Sequence of chain 1.C:
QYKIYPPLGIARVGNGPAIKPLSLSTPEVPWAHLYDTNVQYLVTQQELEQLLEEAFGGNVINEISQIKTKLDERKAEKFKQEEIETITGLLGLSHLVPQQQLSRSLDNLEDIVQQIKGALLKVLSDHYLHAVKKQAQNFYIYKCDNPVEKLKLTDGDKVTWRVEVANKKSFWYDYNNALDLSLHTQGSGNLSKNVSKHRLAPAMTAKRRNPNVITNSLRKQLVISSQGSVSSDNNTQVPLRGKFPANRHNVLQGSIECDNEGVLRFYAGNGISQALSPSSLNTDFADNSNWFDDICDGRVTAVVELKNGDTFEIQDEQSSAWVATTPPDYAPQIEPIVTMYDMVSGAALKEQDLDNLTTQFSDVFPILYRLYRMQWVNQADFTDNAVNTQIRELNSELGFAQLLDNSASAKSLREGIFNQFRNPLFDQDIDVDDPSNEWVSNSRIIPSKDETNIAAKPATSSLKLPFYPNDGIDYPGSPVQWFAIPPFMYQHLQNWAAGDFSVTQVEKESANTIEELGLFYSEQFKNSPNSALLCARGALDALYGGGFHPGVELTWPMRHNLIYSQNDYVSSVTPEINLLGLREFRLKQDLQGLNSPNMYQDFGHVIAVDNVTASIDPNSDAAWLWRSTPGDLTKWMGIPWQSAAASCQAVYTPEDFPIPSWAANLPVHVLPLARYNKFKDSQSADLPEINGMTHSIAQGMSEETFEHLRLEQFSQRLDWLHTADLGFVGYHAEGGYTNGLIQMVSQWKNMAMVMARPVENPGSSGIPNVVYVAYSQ

The small molecule below binds the protein below.
Small molecule (SMILES): NCC(=O)O

Sequence of chain 1.D:
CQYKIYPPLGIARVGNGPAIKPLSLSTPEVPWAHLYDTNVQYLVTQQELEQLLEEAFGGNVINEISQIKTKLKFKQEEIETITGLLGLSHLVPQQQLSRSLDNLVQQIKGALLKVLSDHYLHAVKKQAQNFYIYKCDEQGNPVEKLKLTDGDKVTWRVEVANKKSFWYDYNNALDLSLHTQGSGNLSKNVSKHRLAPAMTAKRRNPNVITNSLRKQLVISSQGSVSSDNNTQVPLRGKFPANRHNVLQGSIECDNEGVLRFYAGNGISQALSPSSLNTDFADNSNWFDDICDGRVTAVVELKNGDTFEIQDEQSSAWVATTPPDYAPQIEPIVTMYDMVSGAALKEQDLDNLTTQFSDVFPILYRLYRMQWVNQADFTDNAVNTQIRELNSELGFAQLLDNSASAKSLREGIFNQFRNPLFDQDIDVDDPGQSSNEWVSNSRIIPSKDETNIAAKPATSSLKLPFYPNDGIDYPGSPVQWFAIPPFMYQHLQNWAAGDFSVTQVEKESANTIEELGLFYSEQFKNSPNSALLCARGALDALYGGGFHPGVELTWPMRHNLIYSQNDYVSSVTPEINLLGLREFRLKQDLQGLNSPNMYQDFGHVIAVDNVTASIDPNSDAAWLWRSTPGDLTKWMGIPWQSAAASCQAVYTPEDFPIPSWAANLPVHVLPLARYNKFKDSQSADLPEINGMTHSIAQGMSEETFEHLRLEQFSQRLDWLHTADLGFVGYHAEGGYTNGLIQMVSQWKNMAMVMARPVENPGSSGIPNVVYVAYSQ

Binding-site contacts:
Ligand atom O contacts residue TYR766 of chain 1.D at 3.1 Å (h-bond).
Ligand atom N contacts residue CYS682 of chain 1.C at 3.9 Å.
Ligand atom CA contacts residue TYR766 of chain 1.D at 4.2 Å (hydrophobic).
Ligand atom N contacts residue SER681 of chain 1.C at 3.1 Å (h-bond).
Ligand atom C contacts residue HIS583 of chain 1.C at 3.5 Å.
Ligand atom OXT contacts residue TYR766 of chain 1.D at 1.8 Å (h-bond).
Ligand atom O contacts residue PHE316 of chain 1.C at 4.2 Å.
Ligand atom O contacts residue HIS767 of chain 1.D at 2.7 Å (h-bond).
Ligand atom C contacts residue HIS767 of chain 1.D at 3.5 Å.
Ligand atom CA contacts residue PHE316 of chain 1.C at 4.0 Å (hydrophobic).
Ligand atom CA contacts residue TRP696 of chain 1.C at 3.8 Å (hydrophobic).
Ligand atom N contacts residue HIS583 of chain 1.C at 4.2 Å.
Ligand atom C contacts residue SER681 of chain 1.C at 4.0 Å.
Ligand atom O contacts residue TRP696 of chain 1.C at 4.1 Å.
Ligand atom OXT contacts residue HIS583 of chain 1.C at 2.5 Å (h-bond).
Ligand atom N contacts residue TRP696 of chain 1.C at 3.9 Å.
Ligand atom O contacts residue SER681 of chain 1.C at 3.1 Å (h-bond).
Ligand atom N contacts residue TRQ697 of chain 1.C at 3.2 Å (h-bond).
Ligand atom CA contacts residue SER681 of chain 1.C at 4.3 Å.
Ligand atom C contacts residue PHE316 of chain 1.C at 3.9 Å (hydrophobic).
Ligand atom N contacts residue PHE316 of chain 1.C at 4.4 Å.
Ligand atom OXT contacts residue TRP696 of chain 1.C at 4.1 Å.
Ligand atom C contacts residue TYR766 of chain 1.D at 2.8 Å (hydrophobic).
Ligand atom N contacts residue ALA678 of chain 1.C at 4.5 Å.
Ligand atom C contacts residue TRQ697 of chain 1.C at 4.4 Å.
Ligand atom OXT contacts residue HIS767 of chain 1.D at 3.5 Å (h-bond).
Ligand atom OXT contacts residue PHE316 of chain 1.C at 3.8 Å.
Ligand atom C contacts residue TRP696 of chain 1.C at 3.9 Å (hydrophobic).
Ligand atom CA contacts residue TRQ697 of chain 1.C at 3.0 Å.
Ligand atom CA contacts residue HIS583 of chain 1.C at 3.0 Å.